Binding-site contacts:
Ligand atom C2 contacts residue ASN88 of chain 1.A at 2.4 Å.
Ligand atom C7 contacts residue ASN88 of chain 1.A at 3.5 Å.
Ligand atom C4 contacts residue ASN88 of chain 1.A at 4.2 Å.
Ligand atom C5 contacts residue VAL64 of chain 1.A at 4.2 Å (hydrophobic).
Ligand atom C3 contacts residue ASN88 of chain 1.A at 3.8 Å.
Ligand atom O7 contacts residue ASN88 of chain 1.A at 3.5 Å (h-bond).
Ligand atom O7 contacts residue GLY89 of chain 1.A at 4.4 Å.
Ligand atom N2 contacts residue ASN88 of chain 1.A at 2.9 Å (h-bond).
Ligand atom O5 contacts residue ASN88 of chain 1.A at 2.3 Å (h-bond).
Ligand atom O6 contacts residue VAL64 of chain 1.A at 4.2 Å.
Ligand atom C1 contacts residue ASN88 of chain 1.A at 1.4 Å.
Ligand atom O5 contacts residue VAL64 of chain 1.A at 3.7 Å.
Ligand atom C6 contacts residue VAL64 of chain 1.A at 4.0 Å (hydrophobic).
Ligand atom C7 contacts residue GLY89 of chain 1.A at 4.3 Å.
Ligand atom C8 contacts residue GLY89 of chain 1.A at 3.8 Å.
Ligand atom C5 contacts residue ASN88 of chain 1.A at 3.7 Å.

Sequence of chain 1.A:
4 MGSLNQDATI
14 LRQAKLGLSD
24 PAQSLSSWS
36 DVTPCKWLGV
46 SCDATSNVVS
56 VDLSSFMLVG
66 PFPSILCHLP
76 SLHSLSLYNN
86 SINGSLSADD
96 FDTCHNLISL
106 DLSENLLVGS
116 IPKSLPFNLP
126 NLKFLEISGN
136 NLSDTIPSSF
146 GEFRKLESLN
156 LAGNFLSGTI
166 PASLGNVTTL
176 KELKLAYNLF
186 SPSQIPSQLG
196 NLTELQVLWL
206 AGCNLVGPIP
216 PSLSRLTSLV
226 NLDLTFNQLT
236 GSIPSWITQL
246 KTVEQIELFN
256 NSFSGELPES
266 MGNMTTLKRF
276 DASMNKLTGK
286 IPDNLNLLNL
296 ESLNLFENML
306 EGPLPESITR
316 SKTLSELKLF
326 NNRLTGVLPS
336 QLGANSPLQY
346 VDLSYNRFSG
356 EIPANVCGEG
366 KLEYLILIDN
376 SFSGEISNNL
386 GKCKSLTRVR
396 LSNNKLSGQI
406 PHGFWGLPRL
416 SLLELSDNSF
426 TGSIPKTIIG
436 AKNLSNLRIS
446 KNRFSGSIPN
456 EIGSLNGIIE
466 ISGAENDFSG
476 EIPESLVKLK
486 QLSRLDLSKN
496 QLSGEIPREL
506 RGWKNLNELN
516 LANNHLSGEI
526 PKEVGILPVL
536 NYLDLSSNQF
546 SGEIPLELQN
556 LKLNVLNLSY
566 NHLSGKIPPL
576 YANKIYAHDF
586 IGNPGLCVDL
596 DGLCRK

This protein binds this small molecule.
Small molecule (SMILES): CC(=O)N[C@@H]1[C@@H](O)[C@H](O)[C@@H](CO)O[C@H]1O